A small-molecule ligand and the protein it binds are described below.
Small molecule (SMILES): CC(=O)N[C@@H]1[C@@H](O)[C@H](O)[C@@H](CO)O[C@H]1O

Sequence of chain 4.B:
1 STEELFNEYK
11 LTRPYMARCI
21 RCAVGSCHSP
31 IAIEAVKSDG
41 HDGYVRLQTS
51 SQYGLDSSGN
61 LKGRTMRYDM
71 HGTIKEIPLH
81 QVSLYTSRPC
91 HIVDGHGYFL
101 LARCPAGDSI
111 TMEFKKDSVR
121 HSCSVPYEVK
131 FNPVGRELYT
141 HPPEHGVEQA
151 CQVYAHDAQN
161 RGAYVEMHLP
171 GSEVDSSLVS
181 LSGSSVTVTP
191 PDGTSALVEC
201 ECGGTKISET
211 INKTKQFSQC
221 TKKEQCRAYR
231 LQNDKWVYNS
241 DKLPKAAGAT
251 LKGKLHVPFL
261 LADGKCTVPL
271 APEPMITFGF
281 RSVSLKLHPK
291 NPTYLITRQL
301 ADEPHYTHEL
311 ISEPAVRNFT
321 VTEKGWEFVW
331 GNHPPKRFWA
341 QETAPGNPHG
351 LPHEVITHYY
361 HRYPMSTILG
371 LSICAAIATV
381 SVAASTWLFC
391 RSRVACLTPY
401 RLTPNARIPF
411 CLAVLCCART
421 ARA

Sequence of chain 49.A:
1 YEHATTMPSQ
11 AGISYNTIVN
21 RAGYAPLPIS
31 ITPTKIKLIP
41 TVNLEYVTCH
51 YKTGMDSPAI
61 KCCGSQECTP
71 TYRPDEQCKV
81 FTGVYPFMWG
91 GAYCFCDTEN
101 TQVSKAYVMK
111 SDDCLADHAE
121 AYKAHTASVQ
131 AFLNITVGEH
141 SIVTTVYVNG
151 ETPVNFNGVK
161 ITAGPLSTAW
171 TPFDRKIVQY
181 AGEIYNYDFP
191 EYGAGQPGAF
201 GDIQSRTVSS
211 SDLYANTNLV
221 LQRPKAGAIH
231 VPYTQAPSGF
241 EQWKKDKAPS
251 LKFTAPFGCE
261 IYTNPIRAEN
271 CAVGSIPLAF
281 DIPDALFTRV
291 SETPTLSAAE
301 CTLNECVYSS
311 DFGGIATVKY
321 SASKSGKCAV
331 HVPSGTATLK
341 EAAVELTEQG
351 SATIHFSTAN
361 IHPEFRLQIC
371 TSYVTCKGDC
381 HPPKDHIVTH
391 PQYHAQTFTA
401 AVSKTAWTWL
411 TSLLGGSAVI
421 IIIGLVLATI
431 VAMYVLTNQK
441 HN

Binding-site contacts:
Ligand atom C5 contacts residue SER284 of chain 4.B at 4.5 Å.
Ligand atom C8 contacts residue GLU305 of chain 49.A at 4.5 Å.
Ligand atom C7 contacts residue GLU305 of chain 49.A at 3.6 Å.
Ligand atom C6 contacts residue SER284 of chain 4.B at 3.4 Å.
Ligand atom N2 contacts residue GLU305 of chain 49.A at 4.4 Å.
Ligand atom O6 contacts residue SER284 of chain 4.B at 2.4 Å (h-bond).
Ligand atom O5 contacts residue SER284 of chain 4.B at 4.2 Å.
Ligand atom C6 contacts residue ASN318 of chain 4.B at 3.2 Å.
Ligand atom O6 contacts residue ASN318 of chain 4.B at 2.9 Å (h-bond).
Ligand atom O7 contacts residue GLU305 of chain 49.A at 2.4 Å (salt-bridge).